Binding-site contacts:
Ligand atom N contacts residue ASP216 of chain 1.E at 2.6 Å (salt-bridge).
Ligand atom OE2 contacts residue LYS222 of chain 1.E at 4.0 Å.
Ligand atom CB contacts residue PHE130 of chain 1.E at 4.4 Å (hydrophobic).
Ligand atom C contacts residue GLU217 of chain 1.E at 3.7 Å.
Ligand atom N contacts residue GLU217 of chain 1.E at 2.7 Å (salt-bridge).
Ligand atom O contacts residue GLU217 of chain 1.E at 3.1 Å (salt-bridge).
Ligand atom O contacts residue NA1 of chain 1.EA at 2.9 Å (h-bond).
Ligand atom N contacts residue NA1 of chain 1.EA at 4.0 Å.
Ligand atom CA contacts residue GLU217 of chain 1.E at 3.6 Å.
Ligand atom O contacts residue EDO1 of chain 1.FA at 4.0 Å.
Ligand atom N contacts residue ASP189 of chain 1.E at 3.5 Å (salt-bridge).
Ligand atom CB contacts residue GLU217 of chain 1.E at 4.1 Å.
Ligand atom CD contacts residue PHE130 of chain 1.E at 3.9 Å (hydrophobic).
Ligand atom C contacts residue NA1 of chain 1.EA at 4.1 Å.
Ligand atom CG contacts residue GLU217 of chain 1.E at 3.4 Å.
Ligand atom OE1 contacts residue PHE130 of chain 1.E at 3.3 Å.
Ligand atom N contacts residue ASP191 of chain 1.E at 4.0 Å.
Ligand atom CA contacts residue ASP216 of chain 1.E at 3.6 Å.
Ligand atom CD contacts residue TRP223 of chain 1.E at 3.8 Å (hydrophobic).
Ligand atom CG contacts residue TRP223 of chain 1.E at 4.2 Å (hydrophobic).
Ligand atom C contacts residue ASP216 of chain 1.E at 3.9 Å.
Ligand atom CA contacts residue ASP189 of chain 1.E at 4.4 Å.
Ligand atom OE2 contacts residue TRP223 of chain 1.E at 3.0 Å (h-bond).
Ligand atom O contacts residue ASP216 of chain 1.E at 3.4 Å (salt-bridge).

Sequence of chain 1.E:
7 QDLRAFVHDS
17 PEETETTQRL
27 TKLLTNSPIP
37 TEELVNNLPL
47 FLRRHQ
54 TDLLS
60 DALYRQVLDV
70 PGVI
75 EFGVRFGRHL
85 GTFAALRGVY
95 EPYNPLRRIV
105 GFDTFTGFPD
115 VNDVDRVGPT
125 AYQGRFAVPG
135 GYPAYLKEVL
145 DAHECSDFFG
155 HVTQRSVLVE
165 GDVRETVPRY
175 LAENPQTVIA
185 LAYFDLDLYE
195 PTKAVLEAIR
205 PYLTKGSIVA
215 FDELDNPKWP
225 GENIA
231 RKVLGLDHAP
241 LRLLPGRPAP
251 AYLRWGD

The small molecule below binds the protein below.
Small molecule (SMILES): N[C@@H](CCC(=O)O)C(=O)O